A small-molecule ligand and the protein it binds are described below.
Small molecule (SMILES): CC(=O)N[C@H]1[C@H](O[C@H]2[C@H](O)[C@@H](NC(C)=O)CO[C@@H]2CO)O[C@H](CO)[C@@H](O)[C@@H]1O

Sequence of chain 1.A:
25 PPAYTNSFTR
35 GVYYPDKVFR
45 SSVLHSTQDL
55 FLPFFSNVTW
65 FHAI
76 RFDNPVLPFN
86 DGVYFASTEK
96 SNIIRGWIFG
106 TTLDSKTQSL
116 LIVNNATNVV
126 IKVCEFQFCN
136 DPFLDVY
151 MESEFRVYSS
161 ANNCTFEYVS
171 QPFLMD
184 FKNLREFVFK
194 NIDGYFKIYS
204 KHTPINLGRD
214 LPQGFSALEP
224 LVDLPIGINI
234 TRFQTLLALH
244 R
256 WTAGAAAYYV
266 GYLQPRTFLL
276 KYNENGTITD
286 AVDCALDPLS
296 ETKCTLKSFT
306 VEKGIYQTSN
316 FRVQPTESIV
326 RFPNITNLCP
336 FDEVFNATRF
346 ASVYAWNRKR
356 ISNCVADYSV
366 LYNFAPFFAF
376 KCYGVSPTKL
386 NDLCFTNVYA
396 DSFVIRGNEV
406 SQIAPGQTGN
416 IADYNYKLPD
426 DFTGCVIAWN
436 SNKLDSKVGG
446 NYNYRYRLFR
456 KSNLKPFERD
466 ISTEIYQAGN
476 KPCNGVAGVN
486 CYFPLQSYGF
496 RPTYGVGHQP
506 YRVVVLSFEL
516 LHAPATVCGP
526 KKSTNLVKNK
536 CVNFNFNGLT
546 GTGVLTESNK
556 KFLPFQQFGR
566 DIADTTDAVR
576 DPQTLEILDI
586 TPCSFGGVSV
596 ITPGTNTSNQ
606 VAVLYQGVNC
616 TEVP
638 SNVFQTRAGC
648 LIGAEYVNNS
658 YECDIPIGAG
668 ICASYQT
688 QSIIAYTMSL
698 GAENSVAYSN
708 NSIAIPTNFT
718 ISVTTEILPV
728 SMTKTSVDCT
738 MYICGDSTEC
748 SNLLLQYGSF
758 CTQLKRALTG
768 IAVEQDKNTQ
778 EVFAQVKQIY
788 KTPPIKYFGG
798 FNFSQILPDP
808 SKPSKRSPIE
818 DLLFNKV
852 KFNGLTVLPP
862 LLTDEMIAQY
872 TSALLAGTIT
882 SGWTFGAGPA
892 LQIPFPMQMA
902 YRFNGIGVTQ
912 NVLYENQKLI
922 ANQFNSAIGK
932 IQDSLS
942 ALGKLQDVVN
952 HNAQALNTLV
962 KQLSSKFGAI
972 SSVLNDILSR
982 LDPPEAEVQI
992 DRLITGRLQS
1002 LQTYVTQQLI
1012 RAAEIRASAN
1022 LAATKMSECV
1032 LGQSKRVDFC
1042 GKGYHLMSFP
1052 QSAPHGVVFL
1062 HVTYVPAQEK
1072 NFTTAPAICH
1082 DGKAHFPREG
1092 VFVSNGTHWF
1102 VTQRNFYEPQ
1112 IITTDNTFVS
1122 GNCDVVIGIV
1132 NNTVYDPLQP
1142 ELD

Binding-site contacts:
Ligand atom C7 contacts residue LEU920 of chain 1.A at 3.5 Å (hydrophobic).
Ligand atom C1 contacts residue ASN715 of chain 1.A at 1.4 Å.
Ligand atom O4 contacts residue LEU920 of chain 1.A at 4.4 Å.
Ligand atom O6 contacts residue GLN924 of chain 1.A at 3.8 Å.
Ligand atom O5 contacts residue ASN715 of chain 1.A at 2.3 Å (h-bond).
Ligand atom C2 contacts residue ASN715 of chain 1.A at 2.5 Å.
Ligand atom N2 contacts residue LEU920 of chain 1.A at 4.4 Å.
Ligand atom O7 contacts residue ASN715 of chain 1.A at 3.9 Å.
Ligand atom O5 contacts residue GLN1069 of chain 1.A at 4.4 Å.
Ligand atom C7 contacts residue ASN715 of chain 1.A at 3.6 Å.
Ligand atom C4 contacts residue ASN715 of chain 1.A at 4.2 Å.
Ligand atom O7 contacts residue LEU920 of chain 1.A at 3.2 Å.
Ligand atom N2 contacts residue ASN715 of chain 1.A at 2.9 Å (h-bond).
Ligand atom C5 contacts residue ASN715 of chain 1.A at 3.7 Å.
Ligand atom C3 contacts residue ASN715 of chain 1.A at 3.8 Å.
Ligand atom C8 contacts residue LEU920 of chain 1.A at 3.5 Å (hydrophobic).